A protein and the small-molecule ligand that binds it are described below.
Small molecule (SMILES): Oc1ccc(/C=C/c2cc(O)cc(O)c2)cc1

Sequence of chain 2.B:
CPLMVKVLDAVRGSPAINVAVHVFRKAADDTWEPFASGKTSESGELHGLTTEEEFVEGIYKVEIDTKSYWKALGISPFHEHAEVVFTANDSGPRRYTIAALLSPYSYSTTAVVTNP

Sequence of chain 1.B:
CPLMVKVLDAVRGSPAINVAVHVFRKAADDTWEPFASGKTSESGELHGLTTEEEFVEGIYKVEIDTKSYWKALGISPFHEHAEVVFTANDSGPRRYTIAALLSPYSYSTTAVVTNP

Binding-site contacts:
Ligand atom C13 contacts residue STL1 of chain 2.E at 0.2 Å.
Ligand atom O1 contacts residue SER109 of chain 1.B at 2.7 Å (h-bond).
Ligand atom C11 contacts residue STL1 of chain 2.E at 0.2 Å.
Ligand atom O1 contacts residue LEU102 of chain 2.B at 3.8 Å.
Ligand atom C1 contacts residue STL1 of chain 2.E at 0.5 Å.
Ligand atom C3 contacts residue LYS7 of chain 1.B at 3.7 Å.
Ligand atom C10 contacts residue STL1 of chain 2.E at 0.4 Å.
Ligand atom C1 contacts residue LYS7 of chain 2.B at 3.6 Å.
Ligand atom O2 contacts residue LYS7 of chain 2.B at 3.5 Å.
Ligand atom O2 contacts residue STL1 of chain 2.E at 0.7 Å (h-bond).
Ligand atom O3 contacts residue LYS7 of chain 1.B at 3.6 Å.
Ligand atom C3 contacts residue STL1 of chain 2.E at 0.5 Å.
Ligand atom C12 contacts residue LEU102 of chain 2.B at 3.8 Å (hydrophobic).
Ligand atom O3 contacts residue LYS7 of chain 2.B at 3.9 Å.
Ligand atom O3 contacts residue STL1 of chain 2.E at 0.7 Å (h-bond).
Ligand atom C2 contacts residue STL1 of chain 2.E at 0.0 Å.
Ligand atom C7 contacts residue STL1 of chain 2.E at 0.9 Å.
Ligand atom C9 contacts residue STL1 of chain 2.E at 0.4 Å.
Ligand atom C11 contacts residue LEU102 of chain 1.B at 3.8 Å (hydrophobic).
Ligand atom C6 contacts residue STL1 of chain 2.E at 0.8 Å.
Ligand atom C4 contacts residue STL1 of chain 2.E at 0.6 Å.
Ligand atom C12 contacts residue LEU102 of chain 1.B at 3.8 Å (hydrophobic).
Ligand atom O1 contacts residue LEU102 of chain 1.B at 3.8 Å.
Ligand atom C7 contacts residue LEU9 of chain 2.B at 3.8 Å (hydrophobic).
Ligand atom C8 contacts residue STL1 of chain 2.E at 0.7 Å.
Ligand atom C14 contacts residue STL1 of chain 2.E at 0.4 Å.
Ligand atom C11 contacts residue SER109 of chain 2.B at 3.4 Å.
Ligand atom C1 contacts residue LYS7 of chain 1.B at 3.5 Å.
Ligand atom C12 contacts residue STL1 of chain 2.E at 0.0 Å.
Ligand atom C12 contacts residue SER109 of chain 2.B at 3.5 Å.
Ligand atom C13 contacts residue SER109 of chain 1.B at 3.6 Å.
Ligand atom C7 contacts residue ALA100 of chain 1.B at 3.8 Å (hydrophobic).
Ligand atom C5 contacts residue STL1 of chain 2.E at 0.6 Å.
Ligand atom C12 contacts residue SER109 of chain 1.B at 3.5 Å.
Ligand atom C2 contacts residue LYS7 of chain 2.B at 3.4 Å.
Ligand atom O1 contacts residue SER109 of chain 2.B at 2.7 Å (h-bond).
Ligand atom O1 contacts residue STL1 of chain 2.E at 0.0 Å (h-bond).
Ligand atom C8 contacts residue LEU9 of chain 1.B at 3.9 Å (hydrophobic).
Ligand atom C3 contacts residue LYS7 of chain 2.B at 3.5 Å.
Ligand atom C2 contacts residue LYS7 of chain 1.B at 3.4 Å.